Sequence of chain 1.A:
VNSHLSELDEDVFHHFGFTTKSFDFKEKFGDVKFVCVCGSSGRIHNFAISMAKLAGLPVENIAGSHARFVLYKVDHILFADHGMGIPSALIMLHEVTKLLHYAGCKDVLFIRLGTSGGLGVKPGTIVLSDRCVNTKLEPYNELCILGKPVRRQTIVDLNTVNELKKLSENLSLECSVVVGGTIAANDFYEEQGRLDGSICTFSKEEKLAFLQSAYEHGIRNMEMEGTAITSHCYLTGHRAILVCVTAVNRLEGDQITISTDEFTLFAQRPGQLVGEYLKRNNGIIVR

Binding-site contacts:
Ligand atom O2 contacts residue MET233 of chain 1.A at 3.3 Å.
Ligand atom N1 contacts residue SER125 of chain 1.A at 3.8 Å.
Ligand atom N3 contacts residue GLY126 of chain 1.A at 3.8 Å.
Ligand atom C2 contacts residue PHE197 of chain 1.A at 3.7 Å (hydrophobic).
Ligand atom C5 contacts residue PHE197 of chain 1.A at 3.7 Å (hydrophobic).
Ligand atom O2 contacts residue PHE197 of chain 1.A at 4.1 Å.
Ligand atom F5 contacts residue GLY126 of chain 1.A at 3.7 Å.
Ligand atom C4 contacts residue SER125 of chain 1.A at 3.6 Å.
Ligand atom C4 contacts residue MET231 of chain 1.A at 4.0 Å (hydrophobic).
Ligand atom O4 contacts residue GLY126 of chain 1.A at 3.3 Å.
Ligand atom N3 contacts residue GLN201 of chain 1.A at 2.9 Å (h-bond).
Ligand atom N3 contacts residue MET231 of chain 1.A at 3.4 Å (h-bond).
Ligand atom C6 contacts residue GLY126 of chain 1.A at 4.1 Å.
Ligand atom F5 contacts residue SER125 of chain 1.A at 3.1 Å.
Ligand atom C5 contacts residue SER125 of chain 1.A at 3.3 Å.
Ligand atom N1 contacts residue THR124 of chain 1.A at 3.5 Å (h-bond).
Ligand atom N1 contacts residue PHE197 of chain 1.A at 3.9 Å.
Ligand atom C4 contacts residue GLN201 of chain 1.A at 3.7 Å.
Ligand atom C4 contacts residue PHE197 of chain 1.A at 3.5 Å (hydrophobic).
Ligand atom N3 contacts residue ARG203 of chain 1.A at 4.1 Å.
Ligand atom F5 contacts residue ALA256 of chain 1.A at 3.6 Å.
Ligand atom N3 contacts residue PHE197 of chain 1.A at 3.5 Å.
Ligand atom C5 contacts residue GLY126 of chain 1.A at 3.4 Å.
Ligand atom O2 contacts residue GLN201 of chain 1.A at 2.9 Å (h-bond).
Ligand atom O2 contacts residue MET231 of chain 1.A at 3.8 Å.
Ligand atom C6 contacts residue PHE197 of chain 1.A at 3.9 Å (hydrophobic).
Ligand atom O2 contacts residue GLU232 of chain 1.A at 3.3 Å.
Ligand atom C6 contacts residue THR124 of chain 1.A at 3.7 Å.
Ligand atom C2 contacts residue GLU232 of chain 1.A at 4.0 Å.
Ligand atom C4 contacts residue GLY126 of chain 1.A at 3.2 Å.
Ligand atom O4 contacts residue ARG203 of chain 1.A at 2.9 Å (salt-bridge).
Ligand atom O4 contacts residue PHE197 of chain 1.A at 4.0 Å.
Ligand atom C6 contacts residue SER125 of chain 1.A at 3.5 Å.
Ligand atom C2 contacts residue MET231 of chain 1.A at 3.6 Å (hydrophobic).
Ligand atom O4 contacts residue GLN201 of chain 1.A at 3.6 Å.
Ligand atom C2 contacts residue GLN201 of chain 1.A at 3.6 Å.
Ligand atom O4 contacts residue SER125 of chain 1.A at 4.0 Å.
Ligand atom F5 contacts residue ILE265 of chain 1.A at 3.6 Å.
Ligand atom C4 contacts residue ARG203 of chain 1.A at 3.9 Å.
Ligand atom O4 contacts residue VAL257 of chain 1.A at 4.1 Å.

This protein binds this small molecule.
Small molecule (SMILES): O=c1[nH]cc(F)c(=O)[nH]1